Sequence of chain 1.A:
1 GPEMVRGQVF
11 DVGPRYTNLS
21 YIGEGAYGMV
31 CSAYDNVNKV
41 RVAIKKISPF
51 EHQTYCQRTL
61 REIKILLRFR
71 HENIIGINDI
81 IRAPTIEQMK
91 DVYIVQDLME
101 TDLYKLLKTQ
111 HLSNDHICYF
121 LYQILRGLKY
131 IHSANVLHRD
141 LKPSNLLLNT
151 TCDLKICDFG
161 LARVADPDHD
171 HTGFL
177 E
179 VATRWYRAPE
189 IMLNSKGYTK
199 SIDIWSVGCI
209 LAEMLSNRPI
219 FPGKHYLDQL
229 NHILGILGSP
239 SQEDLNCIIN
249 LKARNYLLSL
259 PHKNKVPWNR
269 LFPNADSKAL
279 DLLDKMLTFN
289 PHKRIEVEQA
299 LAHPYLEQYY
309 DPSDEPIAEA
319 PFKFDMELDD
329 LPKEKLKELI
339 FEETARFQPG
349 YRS

Binding-site contacts:
Ligand atom C2 contacts residue GLU100 of chain 1.A at 4.1 Å.
Ligand atom C1 contacts residue THR101 of chain 1.A at 4.2 Å.
Ligand atom C3 contacts residue GLU100 of chain 1.A at 3.5 Å.
Ligand atom C4 contacts residue MET99 of chain 1.A at 3.4 Å (hydrophobic).
Ligand atom C4 contacts residue LEU147 of chain 1.A at 4.2 Å (hydrophobic).
Ligand atom C5 contacts residue ILE22 of chain 1.A at 4.2 Å (hydrophobic).
Ligand atom C3 contacts residue MET99 of chain 1.A at 3.3 Å (hydrophobic).
Ligand atom C4 contacts residue FRZ1 of chain 1.H at 2.4 Å.
Ligand atom C2 contacts residue LYS105 of chain 1.A at 3.3 Å.
Ligand atom C2 contacts residue THR101 of chain 1.A at 4.2 Å.
Ligand atom C3 contacts residue FRZ1 of chain 1.H at 3.7 Å.
Ligand atom C3 contacts residue THR101 of chain 1.A at 3.5 Å.
Ligand atom C5 contacts residue LEU98 of chain 1.A at 3.7 Å (hydrophobic).
Ligand atom C5 contacts residue MET99 of chain 1.A at 3.3 Å (hydrophobic).
Ligand atom C5 contacts residue FRZ1 of chain 1.H at 1.4 Å.
Ligand atom C1 contacts residue LYS105 of chain 1.A at 3.2 Å.
Ligand atom C4 contacts residue THR101 of chain 1.A at 4.0 Å.
Ligand atom C1 contacts residue GLU100 of chain 1.A at 3.5 Å.

The small molecule below binds the protein below.
Small molecule (SMILES): C#CCCCCNC(=O)CCCCC